Sequence of chain 2.A:
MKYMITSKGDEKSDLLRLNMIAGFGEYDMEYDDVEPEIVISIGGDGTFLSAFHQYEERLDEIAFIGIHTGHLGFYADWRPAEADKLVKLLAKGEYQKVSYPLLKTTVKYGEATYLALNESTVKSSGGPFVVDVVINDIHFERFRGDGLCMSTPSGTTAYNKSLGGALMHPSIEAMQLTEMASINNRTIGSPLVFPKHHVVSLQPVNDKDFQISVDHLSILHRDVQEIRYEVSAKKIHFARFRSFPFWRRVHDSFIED

Sequence of chain 3.A:
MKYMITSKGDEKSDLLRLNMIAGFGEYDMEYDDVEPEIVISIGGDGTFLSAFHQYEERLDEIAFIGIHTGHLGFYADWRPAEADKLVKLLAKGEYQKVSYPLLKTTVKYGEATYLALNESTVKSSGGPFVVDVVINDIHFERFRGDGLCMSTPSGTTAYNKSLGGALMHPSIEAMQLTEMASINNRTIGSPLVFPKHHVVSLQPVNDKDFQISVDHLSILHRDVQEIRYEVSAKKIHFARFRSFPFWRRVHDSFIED

The protein below binds the small molecule below.
Small molecule (SMILES): NC[C@H]1O[C@@H](n2c(Br)nc3c(N)ncnc32)[C@H](O)[C@@H]1O

Binding-site contacts:
Ligand atom C5 contacts residue ALA162 of chain 3.A at 3.9 Å (hydrophobic).
Ligand atom N6 contacts residue SER158 of chain 3.A at 3.3 Å (h-bond).
Ligand atom C3' contacts residue 5CI1 of chain 3.C at 3.7 Å.
Ligand atom N7 contacts residue ASP45 of chain 3.A at 3.9 Å.
Ligand atom C1' contacts residue 5CI1 of chain 3.C at 3.5 Å.
Ligand atom C3' contacts residue ASN189 of chain 2.A at 3.9 Å.
Ligand atom C4' contacts residue 5CI1 of chain 3.C at 3.8 Å.
Ligand atom BR8 contacts residue GLY46 of chain 3.A at 3.5 Å.
Ligand atom N7 contacts residue ASN122 of chain 3.A at 3.2 Å (h-bond).
Ligand atom N9 contacts residue ASP45 of chain 3.A at 3.7 Å.
Ligand atom C4 contacts residue ASP45 of chain 3.A at 3.7 Å.
Ligand atom C2 contacts residue ALA162 of chain 3.A at 3.9 Å (hydrophobic).
Ligand atom O3' contacts residue 5CI1 of chain 3.C at 2.9 Å (h-bond).
Ligand atom N1 contacts residue ALA162 of chain 3.A at 3.6 Å.
Ligand atom C2 contacts residue PHE74 of chain 3.A at 3.5 Å (hydrophobic).
Ligand atom N6 contacts residue ALA162 of chain 3.A at 4.0 Å.
Ligand atom N7 contacts residue TYR75 of chain 3.A at 3.9 Å.
Ligand atom C5' contacts residue ASP45 of chain 3.A at 3.8 Å.
Ligand atom C2 contacts residue THR161 of chain 3.A at 3.5 Å.
Ligand atom C8 contacts residue ASP45 of chain 3.A at 3.5 Å.
Ligand atom N5' contacts residue LEU72 of chain 3.A at 4.0 Å.
Ligand atom N6 contacts residue ASN122 of chain 3.A at 3.2 Å (h-bond).
Ligand atom O4' contacts residue ASP45 of chain 3.A at 3.5 Å.
Ligand atom C6 contacts residue ALA162 of chain 3.A at 3.6 Å (hydrophobic).
Ligand atom BR8 contacts residue ASP45 of chain 3.A at 3.7 Å.
Ligand atom C8 contacts residue ASN122 of chain 3.A at 3.9 Å.
Ligand atom N1 contacts residue THR161 of chain 3.A at 2.8 Å (h-bond).
Ligand atom O2' contacts residue ILE187 of chain 2.A at 3.8 Å.
Ligand atom C6 contacts residue THR161 of chain 3.A at 3.7 Å.
Ligand atom C5 contacts residue ASP45 of chain 3.A at 4.0 Å.
Ligand atom N6 contacts residue TYR75 of chain 3.A at 3.5 Å.
Ligand atom O4' contacts residue 5CI1 of chain 3.C at 3.7 Å.
Ligand atom N6 contacts residue THR161 of chain 3.A at 3.7 Å.
Ligand atom C2' contacts residue 5CI1 of chain 3.C at 3.9 Å.
Ligand atom N1 contacts residue PHE74 of chain 3.A at 3.7 Å.
Ligand atom N5' contacts residue ASP45 of chain 3.A at 2.7 Å (salt-bridge).
Ligand atom BR8 contacts residue 5CI1 of chain 3.C at 3.6 Å.
Ligand atom O2' contacts residue 5CI1 of chain 3.C at 3.5 Å (h-bond).
Ligand atom N5' contacts residue GLY73 of chain 3.A at 3.8 Å.
Ligand atom BR8 contacts residue LEU49 of chain 3.A at 3.6 Å.